Binding-site contacts:
Ligand atom C4 contacts residue HS8436 of chain 1.B at 3.0 Å.
Ligand atom N1 contacts residue PHE171 of chain 1.B at 4.3 Å.
Ligand atom C3 contacts residue HIS356 of chain 1.B at 3.7 Å.
Ligand atom C4 contacts residue VAL321 of chain 1.B at 4.3 Å (hydrophobic).
Ligand atom N1 contacts residue THR557 of chain 1.B at 4.1 Å.
Ligand atom C5 contacts residue PHE171 of chain 1.B at 3.9 Å (hydrophobic).
Ligand atom C2 contacts residue VAL321 of chain 1.B at 3.1 Å (hydrophobic).
Ligand atom C5 contacts residue HIS252 of chain 1.B at 3.4 Å.
Ligand atom C6 contacts residue HS8436 of chain 1.B at 4.3 Å.
Ligand atom C6 contacts residue PHE171 of chain 1.B at 3.8 Å (hydrophobic).
Ligand atom O3 contacts residue PHE171 of chain 1.B at 4.4 Å.
Ligand atom C1 contacts residue PHE171 of chain 1.B at 4.0 Å (hydrophobic).
Ligand atom C4 contacts residue HIS356 of chain 1.B at 3.6 Å.
Ligand atom C2 contacts residue PHE171 of chain 1.B at 4.4 Å (hydrophobic).
Ligand atom C2 contacts residue ILE500 of chain 1.B at 4.3 Å (hydrophobic).
Ligand atom C3 contacts residue HS8436 of chain 1.B at 3.5 Å.
Ligand atom C1 contacts residue VAL321 of chain 1.B at 4.4 Å (hydrophobic).
Ligand atom C1 contacts residue ILE500 of chain 1.B at 4.1 Å (hydrophobic).
Ligand atom C3 contacts residue HIS252 of chain 1.B at 4.5 Å.
Ligand atom C5 contacts residue MET210 of chain 1.B at 4.1 Å (hydrophobic).
Ligand atom C4 contacts residue PHE171 of chain 1.B at 4.3 Å (hydrophobic).
Ligand atom O3 contacts residue THR557 of chain 1.B at 3.5 Å.
Ligand atom O3 contacts residue TYR208 of chain 1.B at 3.3 Å (h-bond).
Ligand atom C3 contacts residue VAL321 of chain 1.B at 3.0 Å (hydrophobic).
Ligand atom C2 contacts residue HS8436 of chain 1.B at 4.5 Å.
Ligand atom C5 contacts residue THR501 of chain 1.B at 3.8 Å.
Ligand atom C4 contacts residue HIS252 of chain 1.B at 3.3 Å.
Ligand atom N1 contacts residue TYR208 of chain 1.B at 4.4 Å.
Ligand atom C6 contacts residue TYR208 of chain 1.B at 4.1 Å (hydrophobic).
Ligand atom O2 contacts residue ILE500 of chain 1.B at 4.1 Å.
Ligand atom OH contacts residue HIS252 of chain 1.B at 2.6 Å (h-bond).
Ligand atom C5 contacts residue HS8436 of chain 1.B at 3.0 Å.
Ligand atom C6 contacts residue THR501 of chain 1.B at 3.9 Å.
Ligand atom OH contacts residue HS8436 of chain 1.B at 2.5 Å (h-bond).
Ligand atom OH contacts residue HIS356 of chain 1.B at 2.6 Å (h-bond).
Ligand atom N1 contacts residue ILE500 of chain 1.B at 4.1 Å.
Ligand atom O3 contacts residue PHE3 of chain 2.B at 4.1 Å.

Sequence of chain 1.B:
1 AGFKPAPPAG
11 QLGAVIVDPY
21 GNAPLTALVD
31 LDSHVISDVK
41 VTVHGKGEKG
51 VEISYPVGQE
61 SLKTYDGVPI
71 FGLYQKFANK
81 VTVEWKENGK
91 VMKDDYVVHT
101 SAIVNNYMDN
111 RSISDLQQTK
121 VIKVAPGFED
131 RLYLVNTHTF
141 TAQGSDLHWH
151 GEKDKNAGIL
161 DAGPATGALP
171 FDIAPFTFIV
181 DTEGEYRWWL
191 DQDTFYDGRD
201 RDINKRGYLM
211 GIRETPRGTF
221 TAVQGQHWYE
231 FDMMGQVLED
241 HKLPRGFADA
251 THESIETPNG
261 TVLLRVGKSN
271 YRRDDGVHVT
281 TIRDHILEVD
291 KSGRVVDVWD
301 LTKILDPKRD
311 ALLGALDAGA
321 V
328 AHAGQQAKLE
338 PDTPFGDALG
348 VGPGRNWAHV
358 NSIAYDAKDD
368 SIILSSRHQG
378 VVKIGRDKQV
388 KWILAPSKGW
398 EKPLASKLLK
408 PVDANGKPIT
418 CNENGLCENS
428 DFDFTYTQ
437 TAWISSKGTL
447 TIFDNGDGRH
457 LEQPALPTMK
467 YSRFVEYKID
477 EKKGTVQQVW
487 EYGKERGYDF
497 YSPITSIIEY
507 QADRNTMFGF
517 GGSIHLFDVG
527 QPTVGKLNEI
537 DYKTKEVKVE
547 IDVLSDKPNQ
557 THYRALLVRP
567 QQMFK

This protein binds this small molecule.
Small molecule (SMILES): O=[N+]([O-])c1ccc(O)cc1

Sequence of chain 2.B:
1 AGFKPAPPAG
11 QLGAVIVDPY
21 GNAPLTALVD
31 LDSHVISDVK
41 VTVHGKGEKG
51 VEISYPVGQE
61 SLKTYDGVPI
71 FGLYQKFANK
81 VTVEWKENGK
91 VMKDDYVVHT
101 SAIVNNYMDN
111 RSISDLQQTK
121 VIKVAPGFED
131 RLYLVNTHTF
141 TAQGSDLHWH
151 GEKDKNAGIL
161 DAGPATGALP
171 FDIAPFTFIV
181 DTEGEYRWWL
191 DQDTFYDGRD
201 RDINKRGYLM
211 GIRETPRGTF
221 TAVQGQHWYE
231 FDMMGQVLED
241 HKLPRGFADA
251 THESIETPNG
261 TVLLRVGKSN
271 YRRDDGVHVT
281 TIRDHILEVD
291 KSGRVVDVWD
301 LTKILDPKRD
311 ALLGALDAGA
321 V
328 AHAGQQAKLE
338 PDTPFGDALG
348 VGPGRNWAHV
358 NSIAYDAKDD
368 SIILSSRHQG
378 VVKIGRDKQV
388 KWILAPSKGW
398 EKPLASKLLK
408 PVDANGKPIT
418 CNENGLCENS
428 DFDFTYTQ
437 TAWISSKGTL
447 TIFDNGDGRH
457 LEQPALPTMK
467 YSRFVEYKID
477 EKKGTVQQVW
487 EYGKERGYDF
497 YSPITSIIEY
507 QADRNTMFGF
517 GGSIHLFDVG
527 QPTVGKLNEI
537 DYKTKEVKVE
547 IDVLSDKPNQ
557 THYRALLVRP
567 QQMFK